Sequence of chain 14.F:
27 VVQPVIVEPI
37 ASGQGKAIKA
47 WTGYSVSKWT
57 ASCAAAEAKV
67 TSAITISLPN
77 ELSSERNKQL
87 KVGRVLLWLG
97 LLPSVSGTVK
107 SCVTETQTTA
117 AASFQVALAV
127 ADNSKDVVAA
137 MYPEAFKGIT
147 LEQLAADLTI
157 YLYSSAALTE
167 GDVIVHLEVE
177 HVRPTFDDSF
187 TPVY

Binding-site contacts:
Ligand atom C2' contacts residue LYS143 of chain 14.F at 3.7 Å.
Ligand atom C3' contacts residue GLU140 of chain 14.F at 3.8 Å.
Ligand atom C4' contacts residue GLU140 of chain 14.F at 3.4 Å.
Ligand atom O4' contacts residue LYS143 of chain 14.F at 4.2 Å.
Ligand atom C8 contacts residue LYS143 of chain 14.F at 2.7 Å.
Ligand atom N7 contacts residue TRP47 of chain 14.F at 3.6 Å.
Ligand atom C2' contacts residue GLU140 of chain 14.F at 3.0 Å.
Ligand atom N9 contacts residue LYS143 of chain 14.F at 3.2 Å (salt-bridge).
Ligand atom N7 contacts residue LYS143 of chain 14.F at 3.8 Å.
Ligand atom C1' contacts residue LYS143 of chain 14.F at 3.2 Å.
Ligand atom N3 contacts residue TRP47 of chain 14.F at 3.4 Å.
Ligand atom O3' contacts residue GLU140 of chain 14.F at 4.4 Å.
Ligand atom N9 contacts residue TRP47 of chain 14.F at 3.3 Å.
Ligand atom N6 contacts residue TRP47 of chain 14.F at 4.2 Å.
Ligand atom O2' contacts residue LYS143 of chain 14.F at 3.8 Å.
Ligand atom C6 contacts residue TRP47 of chain 14.F at 3.7 Å (hydrophobic).
Ligand atom C1' contacts residue TRP47 of chain 14.F at 3.7 Å (hydrophobic).
Ligand atom O4' contacts residue TRP47 of chain 14.F at 3.4 Å.
Ligand atom O2' contacts residue GLU140 of chain 14.F at 2.3 Å (salt-bridge).
Ligand atom C5' contacts residue ARG90 of chain 14.F at 4.3 Å.
Ligand atom O4' contacts residue LYS143 of chain 14.F at 4.4 Å.
Ligand atom C2 contacts residue TRP47 of chain 14.F at 3.4 Å (hydrophobic).
Ligand atom C8 contacts residue TRP47 of chain 14.F at 3.6 Å (hydrophobic).
Ligand atom C4 contacts residue TRP47 of chain 14.F at 3.3 Å (hydrophobic).
Ligand atom C1' contacts residue GLU140 of chain 14.F at 2.7 Å.
Ligand atom O4' contacts residue GLU140 of chain 14.F at 3.0 Å (salt-bridge).
Ligand atom N9 contacts residue GLU140 of chain 14.F at 4.1 Å.
Ligand atom N1 contacts residue TRP47 of chain 14.F at 3.7 Å.
Ligand atom C5 contacts residue TRP47 of chain 14.F at 3.8 Å (hydrophobic).

The small molecule below binds the protein below.
Small molecule (SMILES): Nc1ncnc2c1ncn2[C@@H]1O[C@H]([C@@H]2O[C@@H]3[C@H](O[P](=O)(O)O2)[C@@H](CO[P](=O)(O)O[C@H]2[C@@H](O)[C@H](n4cnc5c(N)ncnc54)O[C@@H]2COP(=O)=O)O[C@H]3n2ccc(=O)[nH]c2=O)[C@@H](O[P](=O)(O)OC[C@H]2O[C@@H](n3ccc(=O)[nH]c3=O)[C@H](O)[C@@H]2O)[C@H]1O